A small-molecule ligand and the protein it binds are described below.
Small molecule (SMILES): CC[C@H](C)[C@H](NC(=O)[C@H](Cc1ccc(O)cc1)NC(=O)[C@H](CO)NC(=O)[C@@H]1CCCN1C(=O)[C@@H](N)CCCN=C(N)N)C(=O)N[C@@H](CO)C(=O)N[C@@H](Cc1cnc[nH]1)C(=O)N[C@@H](CC(C)C)C(N)=O

Sequence of chain 1.B:
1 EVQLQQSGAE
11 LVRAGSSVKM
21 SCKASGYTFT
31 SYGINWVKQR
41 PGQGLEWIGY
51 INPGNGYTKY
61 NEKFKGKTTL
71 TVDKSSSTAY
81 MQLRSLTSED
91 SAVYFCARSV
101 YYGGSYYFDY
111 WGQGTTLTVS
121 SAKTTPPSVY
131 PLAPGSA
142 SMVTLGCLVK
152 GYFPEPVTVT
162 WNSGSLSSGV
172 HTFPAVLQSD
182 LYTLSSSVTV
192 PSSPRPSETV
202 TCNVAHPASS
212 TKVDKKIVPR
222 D

Sequence of chain 1.A:
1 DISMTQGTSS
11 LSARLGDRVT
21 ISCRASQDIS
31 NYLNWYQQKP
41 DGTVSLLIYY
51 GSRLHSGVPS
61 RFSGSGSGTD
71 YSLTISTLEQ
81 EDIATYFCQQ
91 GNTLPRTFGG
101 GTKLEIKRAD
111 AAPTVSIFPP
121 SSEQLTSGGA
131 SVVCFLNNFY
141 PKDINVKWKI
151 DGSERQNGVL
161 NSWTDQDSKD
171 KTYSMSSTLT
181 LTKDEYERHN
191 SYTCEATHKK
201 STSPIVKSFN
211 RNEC

Binding-site contacts:
Ligand atom OG contacts residue TYR32 of chain 1.B at 2.7 Å (h-bond).
Ligand atom CG contacts residue ASN52 of chain 1.B at 3.2 Å.
Ligand atom CD1 contacts residue TYR106 of chain 1.B at 3.0 Å (hydrophobic).
Ligand atom O contacts residue GLY103 of chain 1.B at 3.1 Å (h-bond).
Ligand atom CB contacts residue TYR101 of chain 1.B at 3.4 Å (hydrophobic).
Ligand atom CE1 contacts residue TYR32 of chain 1.B at 3.2 Å (hydrophobic).
Ligand atom CB contacts residue SER99 of chain 1.B at 3.2 Å.
Ligand atom CD2 contacts residue ASN52 of chain 1.B at 2.8 Å.
Ligand atom CB contacts residue VAL100 of chain 1.B at 3.1 Å (hydrophobic).
Ligand atom CA contacts residue TYR101 of chain 1.B at 3.0 Å (hydrophobic).
Ligand atom CD2 contacts residue TYR106 of chain 1.B at 3.0 Å (hydrophobic).
Ligand atom N contacts residue TYR106 of chain 1.B at 3.5 Å.
Ligand atom ND1 contacts residue SER99 of chain 1.B at 3.4 Å (h-bond).
Ligand atom CD2 contacts residue VAL100 of chain 1.B at 3.4 Å (hydrophobic).
Ligand atom ND1 contacts residue SER31 of chain 1.B at 3.2 Å (h-bond).
Ligand atom CD2 contacts residue SER99 of chain 1.B at 2.9 Å.
Ligand atom N contacts residue TYR101 of chain 1.B at 3.0 Å (h-bond).
Ligand atom CA contacts residue TYR101 of chain 1.B at 2.9 Å (hydrophobic).
Ligand atom O contacts residue TYR101 of chain 1.B at 2.4 Å (h-bond).
Ligand atom ND1 contacts residue GLY33 of chain 1.B at 3.1 Å (h-bond).
Ligand atom CD1 contacts residue TYR50 of chain 1.B at 3.4 Å (hydrophobic).
Ligand atom NE2 contacts residue SER99 of chain 1.B at 3.3 Å.
Ligand atom O contacts residue SER31 of chain 1.B at 3.2 Å (h-bond).
Ligand atom CG contacts residue SER99 of chain 1.B at 2.8 Å.
Ligand atom CE1 contacts residue GLY33 of chain 1.B at 2.5 Å.
Ligand atom N contacts residue TYR101 of chain 1.B at 3.2 Å (h-bond).
Ligand atom O contacts residue GLY103 of chain 1.B at 3.1 Å (h-bond).
Ligand atom O contacts residue VAL100 of chain 1.B at 3.1 Å.
Ligand atom CD2 contacts residue TYR101 of chain 1.B at 3.4 Å (hydrophobic).
Ligand atom CD2 contacts residue TYR50 of chain 1.B at 3.3 Å (hydrophobic).
Ligand atom N contacts residue TYR102 of chain 1.B at 3.5 Å (h-bond).
Ligand atom O contacts residue TYR101 of chain 1.B at 3.2 Å (h-bond).
Ligand atom CB contacts residue GLY103 of chain 1.B at 3.1 Å.
Ligand atom CB contacts residue TYR32 of chain 1.B at 3.3 Å (hydrophobic).
Ligand atom CB contacts residue TYR101 of chain 1.B at 3.3 Å (hydrophobic).
Ligand atom ND1 contacts residue TYR32 of chain 1.B at 2.9 Å.
Ligand atom O contacts residue TYR102 of chain 1.B at 3.0 Å.
Ligand atom C contacts residue TYR101 of chain 1.B at 3.4 Å (hydrophobic).
Ligand atom C contacts residue TYR101 of chain 1.B at 2.7 Å (hydrophobic).
Ligand atom NE2 contacts residue GLY33 of chain 1.B at 3.3 Å (h-bond).